Sequence of chain 18.C:
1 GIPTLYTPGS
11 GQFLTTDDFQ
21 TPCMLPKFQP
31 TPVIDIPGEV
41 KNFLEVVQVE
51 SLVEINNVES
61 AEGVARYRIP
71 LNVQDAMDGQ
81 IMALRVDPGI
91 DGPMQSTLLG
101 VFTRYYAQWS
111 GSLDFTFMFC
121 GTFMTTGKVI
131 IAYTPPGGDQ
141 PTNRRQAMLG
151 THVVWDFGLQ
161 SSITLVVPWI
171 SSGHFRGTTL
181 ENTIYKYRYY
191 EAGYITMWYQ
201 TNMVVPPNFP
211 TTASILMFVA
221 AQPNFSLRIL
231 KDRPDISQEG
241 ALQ

Binding-site contacts:
Ligand atom C contacts residue PHE264 of chain 18.A at 3.8 Å (hydrophobic).
Ligand atom OXT contacts residue ASP235 of chain 18.C at 2.9 Å (salt-bridge).
Ligand atom O contacts residue ASP235 of chain 18.C at 4.5 Å.
Ligand atom OXT contacts residue GLN95 of chain 18.C at 2.7 Å (h-bond).
Ligand atom N contacts residue MET247 of chain 18.A at 3.8 Å.
Ligand atom C contacts residue GLN95 of chain 18.C at 3.1 Å.
Ligand atom CA contacts residue CYS265 of chain 18.A at 4.4 Å (hydrophobic).
Ligand atom CA contacts residue CYS1 of chain 18.E at 2.4 Å (hydrophobic).
Ligand atom C contacts residue ASP235 of chain 18.C at 4.0 Å.
Ligand atom N contacts residue PHE264 of chain 18.A at 3.5 Å (h-bond).
Ligand atom OXT contacts residue PHE264 of chain 18.A at 4.2 Å.
Ligand atom O contacts residue MET247 of chain 18.A at 3.4 Å (h-bond).
Ligand atom O contacts residue GLN95 of chain 18.C at 3.3 Å (h-bond).
Ligand atom N contacts residue CYS1 of chain 18.E at 1.3 Å.
Ligand atom O contacts residue CYS1 of chain 18.E at 3.7 Å.
Ligand atom OXT contacts residue CYS1 of chain 18.E at 2.7 Å (h-bond).
Ligand atom O contacts residue SER96 of chain 18.C at 3.6 Å.
Ligand atom C contacts residue CYS1 of chain 18.E at 2.8 Å (hydrophobic).
Ligand atom C contacts residue MET247 of chain 18.A at 3.9 Å (hydrophobic).
Ligand atom CA contacts residue GLN95 of chain 18.C at 4.2 Å.
Ligand atom CA contacts residue PHE264 of chain 18.A at 3.1 Å (hydrophobic).
Ligand atom CA contacts residue MET247 of chain 18.A at 4.1 Å (hydrophobic).
Ligand atom O contacts residue PHE264 of chain 18.A at 3.9 Å.

Sequence of chain 18.A:
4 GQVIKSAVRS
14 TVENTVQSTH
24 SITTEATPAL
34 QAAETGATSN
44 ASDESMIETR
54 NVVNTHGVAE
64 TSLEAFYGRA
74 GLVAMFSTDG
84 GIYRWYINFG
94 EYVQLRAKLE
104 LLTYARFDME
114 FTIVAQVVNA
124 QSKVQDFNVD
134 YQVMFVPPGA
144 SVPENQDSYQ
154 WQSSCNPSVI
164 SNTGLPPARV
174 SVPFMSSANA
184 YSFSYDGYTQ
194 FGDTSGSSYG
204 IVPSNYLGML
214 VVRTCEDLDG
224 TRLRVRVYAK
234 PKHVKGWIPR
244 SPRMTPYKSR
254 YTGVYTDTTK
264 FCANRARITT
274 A

A small-molecule ligand and the protein it binds are described below.
Small molecule (SMILES): NCC(=O)O